This small molecule binds to this protein.
Small molecule (SMILES): CC(=O)N[C@@H]1[C@@H](O)[C@H](O)[C@@H](CO)O[C@H]1O

Sequence of chain 1.A:
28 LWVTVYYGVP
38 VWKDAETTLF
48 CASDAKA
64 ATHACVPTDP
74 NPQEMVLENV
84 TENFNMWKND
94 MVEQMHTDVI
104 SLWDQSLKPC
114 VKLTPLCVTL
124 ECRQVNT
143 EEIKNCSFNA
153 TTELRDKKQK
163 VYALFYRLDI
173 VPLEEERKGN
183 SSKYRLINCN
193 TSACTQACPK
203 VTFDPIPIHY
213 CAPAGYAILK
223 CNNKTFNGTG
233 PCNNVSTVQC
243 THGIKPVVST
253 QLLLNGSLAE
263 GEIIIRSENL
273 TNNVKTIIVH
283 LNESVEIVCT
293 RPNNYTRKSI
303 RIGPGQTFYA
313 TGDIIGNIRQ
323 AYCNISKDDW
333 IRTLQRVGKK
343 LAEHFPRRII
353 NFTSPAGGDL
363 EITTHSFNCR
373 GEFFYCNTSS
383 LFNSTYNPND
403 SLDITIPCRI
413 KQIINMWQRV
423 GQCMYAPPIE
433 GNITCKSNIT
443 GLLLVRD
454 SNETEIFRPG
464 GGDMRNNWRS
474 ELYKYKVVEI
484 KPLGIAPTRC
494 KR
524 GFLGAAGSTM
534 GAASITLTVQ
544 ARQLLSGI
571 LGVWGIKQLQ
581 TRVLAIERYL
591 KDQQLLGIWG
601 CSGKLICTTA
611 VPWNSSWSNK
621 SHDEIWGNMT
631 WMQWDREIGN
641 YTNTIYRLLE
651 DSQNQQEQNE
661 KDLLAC

Binding-site contacts:
Ligand atom O7 contacts residue TRP617 of chain 1.A at 4.5 Å.
Ligand atom O7 contacts residue PRO612 of chain 1.A at 4.3 Å.
Ligand atom O5 contacts residue SER616 of chain 1.A at 4.3 Å.
Ligand atom C8 contacts residue PRO612 of chain 1.A at 3.8 Å (hydrophobic).
Ligand atom C8 contacts residue TRP613 of chain 1.A at 3.4 Å (hydrophobic).
Ligand atom C2 contacts residue ASN614 of chain 1.A at 2.4 Å.
Ligand atom C3 contacts residue ASN614 of chain 1.A at 3.7 Å.
Ligand atom C7 contacts residue ASN614 of chain 1.A at 3.1 Å.
Ligand atom C8 contacts residue ASN614 of chain 1.A at 3.8 Å.
Ligand atom C4 contacts residue ASN614 of chain 1.A at 4.2 Å.
Ligand atom C1 contacts residue SER616 of chain 1.A at 4.2 Å.
Ligand atom N2 contacts residue ASN614 of chain 1.A at 2.7 Å (h-bond).
Ligand atom O7 contacts residue ASN614 of chain 1.A at 3.3 Å (h-bond).
Ligand atom C5 contacts residue ASN614 of chain 1.A at 3.7 Å.
Ligand atom C1 contacts residue ASN614 of chain 1.A at 1.5 Å.
Ligand atom O5 contacts residue ASN614 of chain 1.A at 2.4 Å (h-bond).